Sequence of chain 1.A:
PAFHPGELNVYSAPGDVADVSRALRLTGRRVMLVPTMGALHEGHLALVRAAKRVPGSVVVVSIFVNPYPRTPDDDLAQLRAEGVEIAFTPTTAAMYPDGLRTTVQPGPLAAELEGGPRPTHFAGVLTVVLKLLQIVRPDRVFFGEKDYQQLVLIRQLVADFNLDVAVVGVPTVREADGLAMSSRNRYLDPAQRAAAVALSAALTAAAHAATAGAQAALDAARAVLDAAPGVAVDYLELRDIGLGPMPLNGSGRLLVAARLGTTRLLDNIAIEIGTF

Binding-site contacts:
Ligand atom CAX contacts residue THR134 of chain 1.A at 4.3 Å.
Ligand atom CAQ contacts residue THR134 of chain 1.A at 3.9 Å.
Ligand atom CAM contacts residue THR117 of chain 1.A at 3.9 Å.
Ligand atom CAY contacts residue THR134 of chain 1.A at 4.2 Å.
Ligand atom CBB contacts residue THR134 of chain 1.A at 4.2 Å.
Ligand atom FAG contacts residue ALA137 of chain 1.A at 3.8 Å.
Ligand atom NAS contacts residue THR134 of chain 1.A at 3.9 Å.
Ligand atom FAH contacts residue LEU114 of chain 1.A at 4.1 Å.
Ligand atom CAL contacts residue THR134 of chain 1.A at 4.0 Å.
Ligand atom CAX contacts residue LEU114 of chain 1.A at 3.7 Å (hydrophobic).
Ligand atom CBD contacts residue LEU114 of chain 1.A at 3.9 Å (hydrophobic).
Ligand atom FAH contacts residue THR117 of chain 1.A at 3.6 Å.
Ligand atom FAH contacts residue ALA137 of chain 1.A at 3.6 Å.
Ligand atom CAJ contacts residue LEU114 of chain 1.A at 3.4 Å (hydrophobic).
Ligand atom FAI contacts residue LEU114 of chain 1.A at 3.1 Å.
Ligand atom N contacts residue THR134 of chain 1.A at 3.7 Å.
Ligand atom CAW contacts residue PRO133 of chain 1.A at 3.7 Å (hydrophobic).
Ligand atom CBA contacts residue THR134 of chain 1.A at 4.2 Å.
Ligand atom CAN contacts residue PRO133 of chain 1.A at 3.9 Å (hydrophobic).
Ligand atom CBD contacts residue GLY138 of chain 1.A at 3.8 Å.
Ligand atom CAL contacts residue LEU114 of chain 1.A at 4.0 Å (hydrophobic).
Ligand atom CBD contacts residue THR134 of chain 1.A at 4.3 Å.
Ligand atom CAX contacts residue ALA137 of chain 1.A at 4.4 Å (hydrophobic).
Ligand atom CAK contacts residue THR117 of chain 1.A at 3.7 Å.
Ligand atom CAK contacts residue ALA137 of chain 1.A at 4.0 Å (hydrophobic).
Ligand atom CBD contacts residue ALA137 of chain 1.A at 4.2 Å (hydrophobic).
Ligand atom CAO contacts residue PRO133 of chain 1.A at 4.4 Å (hydrophobic).
Ligand atom FAG contacts residue THR134 of chain 1.A at 3.0 Å.
Ligand atom CAZ contacts residue THR134 of chain 1.A at 3.5 Å.
Ligand atom CAJ contacts residue THR134 of chain 1.A at 4.1 Å.
Ligand atom OAC contacts residue THR134 of chain 1.A at 4.2 Å.
Ligand atom CAA contacts residue PRO133 of chain 1.A at 3.5 Å (hydrophobic).
Ligand atom FAI contacts residue GLY138 of chain 1.A at 4.1 Å.
Ligand atom OAT contacts residue PRO133 of chain 1.A at 3.9 Å.
Ligand atom FAH contacts residue THR141 of chain 1.A at 3.8 Å.
Ligand atom FAG contacts residue GLY138 of chain 1.A at 3.0 Å.
Ligand atom CA contacts residue THR134 of chain 1.A at 4.3 Å.
Ligand atom CAV contacts residue THR134 of chain 1.A at 3.7 Å.
Ligand atom FAH contacts residue GLY138 of chain 1.A at 3.4 Å.
Ligand atom CAP contacts residue PRO133 of chain 1.A at 3.8 Å (hydrophobic).

This protein binds this small molecule.
Small molecule (SMILES): COc1ccc2c(c1)cc(C(=O)NS(=O)(=O)c1ccc(C(F)(F)F)cc1)n2CC(=O)O